Sequence of chain 1.T:
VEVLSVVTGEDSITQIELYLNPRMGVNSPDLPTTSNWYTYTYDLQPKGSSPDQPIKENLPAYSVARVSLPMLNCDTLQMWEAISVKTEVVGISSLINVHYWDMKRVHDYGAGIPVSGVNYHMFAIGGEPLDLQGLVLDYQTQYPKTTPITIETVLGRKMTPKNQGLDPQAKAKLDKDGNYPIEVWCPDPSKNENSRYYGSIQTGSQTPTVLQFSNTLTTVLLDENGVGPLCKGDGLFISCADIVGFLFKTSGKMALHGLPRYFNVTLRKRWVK

A small-molecule ligand and the protein it binds are described below.
Small molecule (SMILES): CC(=O)N[C@H]1[C@H]([C@H](O)[C@H](O)CO)O[C@@](O[C@@H]2[C@@H](O)[C@H](O)O[C@H](CO)[C@@H]2O)(C(=O)O)C[C@@H]1O

Binding-site contacts:
Ligand atom O8 contacts residue LYS268 of chain 1.T at 2.7 Å (salt-bridge).
Ligand atom C10 contacts residue TRP45 of chain 1.T at 3.8 Å (hydrophobic).
Ligand atom C10 contacts residue ASP51 of chain 1.T at 3.7 Å.
Ligand atom C8 contacts residue LYS268 of chain 1.T at 4.1 Å.
Ligand atom C5 contacts residue ASP51 of chain 1.T at 3.5 Å.
Ligand atom C6 contacts residue LYS268 of chain 1.T at 4.4 Å.
Ligand atom O1B contacts residue LYS264 of chain 1.T at 4.4 Å.
Ligand atom O1B contacts residue SER266 of chain 1.T at 2.6 Å (h-bond).
Ligand atom C4 contacts residue LYS264 of chain 1.T at 3.5 Å.
Ligand atom C4 contacts residue ASP51 of chain 1.T at 3.9 Å.
Ligand atom O1A contacts residue SER266 of chain 1.T at 3.6 Å (h-bond).
Ligand atom C11 contacts residue ASP51 of chain 1.T at 3.8 Å.
Ligand atom C11 contacts residue TRP45 of chain 1.T at 4.0 Å (hydrophobic).
Ligand atom C1 contacts residue LYS268 of chain 1.T at 3.9 Å.
Ligand atom O9 contacts residue LYS268 of chain 1.T at 4.3 Å.
Ligand atom C3 contacts residue ASP114 of chain 1.T at 3.9 Å.
Ligand atom C7 contacts residue ASP51 of chain 1.T at 4.1 Å.
Ligand atom O1A contacts residue LYS268 of chain 1.T at 3.2 Å.
Ligand atom N5 contacts residue LYS264 of chain 1.T at 3.5 Å (salt-bridge).
Ligand atom C5 contacts residue LYS264 of chain 1.T at 4.1 Å.
Ligand atom C4 contacts residue SER266 of chain 1.T at 4.4 Å.
Ligand atom C11 contacts residue LYS264 of chain 1.T at 4.2 Å.
Ligand atom C6 contacts residue ASP51 of chain 1.T at 3.6 Å.
Ligand atom O4 contacts residue LYS264 of chain 1.T at 2.8 Å (salt-bridge).
Ligand atom O1B contacts residue LYS268 of chain 1.T at 4.1 Å.
Ligand atom C11 contacts residue TYR50 of chain 1.T at 3.6 Å (hydrophobic).
Ligand atom C1 contacts residue SER266 of chain 1.T at 3.5 Å.
Ligand atom O10 contacts residue TRP45 of chain 1.T at 3.4 Å (h-bond).
Ligand atom N5 contacts residue ASP51 of chain 1.T at 2.8 Å (salt-bridge).
Ligand atom O4 contacts residue TRP45 of chain 1.T at 3.3 Å.
Ligand atom C10 contacts residue LYS264 of chain 1.T at 4.1 Å.
Ligand atom O1B contacts residue ASP114 of chain 1.T at 4.2 Å.